Sequence of chain 1.B:
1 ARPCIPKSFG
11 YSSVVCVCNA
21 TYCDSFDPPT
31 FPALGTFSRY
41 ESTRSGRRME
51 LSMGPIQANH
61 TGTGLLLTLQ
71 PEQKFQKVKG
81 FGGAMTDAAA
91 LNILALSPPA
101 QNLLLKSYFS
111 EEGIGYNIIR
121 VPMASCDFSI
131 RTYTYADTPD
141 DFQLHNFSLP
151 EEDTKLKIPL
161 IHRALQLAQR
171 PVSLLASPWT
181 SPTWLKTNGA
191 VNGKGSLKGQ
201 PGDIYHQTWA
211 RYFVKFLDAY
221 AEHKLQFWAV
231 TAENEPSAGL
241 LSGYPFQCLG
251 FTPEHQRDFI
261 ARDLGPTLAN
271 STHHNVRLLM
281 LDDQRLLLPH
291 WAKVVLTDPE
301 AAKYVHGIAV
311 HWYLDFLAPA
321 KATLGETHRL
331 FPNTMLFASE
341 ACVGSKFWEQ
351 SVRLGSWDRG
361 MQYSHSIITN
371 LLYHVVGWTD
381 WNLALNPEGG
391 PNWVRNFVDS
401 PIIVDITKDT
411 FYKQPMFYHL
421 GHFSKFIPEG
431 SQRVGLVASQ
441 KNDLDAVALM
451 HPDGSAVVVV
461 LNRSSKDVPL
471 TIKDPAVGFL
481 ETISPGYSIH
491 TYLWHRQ

Binding-site contacts:
Ligand atom C1 contacts residue ASN146 of chain 1.B at 1.4 Å.
Ligand atom O7 contacts residue HIS145 of chain 1.B at 3.7 Å.
Ligand atom C8 contacts residue HIS145 of chain 1.B at 3.5 Å.
Ligand atom N2 contacts residue ASN146 of chain 1.B at 3.1 Å (h-bond).
Ligand atom C7 contacts residue HIS145 of chain 1.B at 3.6 Å.
Ligand atom C3 contacts residue ASN146 of chain 1.B at 3.9 Å.
Ligand atom C6 contacts residue ASN146 of chain 1.B at 4.1 Å.
Ligand atom N2 contacts residue HIS145 of chain 1.B at 4.2 Å.
Ligand atom C2 contacts residue ASN146 of chain 1.B at 2.6 Å.
Ligand atom O6 contacts residue ASN146 of chain 1.B at 4.3 Å.
Ligand atom C5 contacts residue ASN146 of chain 1.B at 3.6 Å.
Ligand atom C4 contacts residue ASN146 of chain 1.B at 4.0 Å.
Ligand atom O5 contacts residue ASN146 of chain 1.B at 2.2 Å (h-bond).
Ligand atom O6 contacts residue THR138 of chain 1.B at 4.4 Å.
Ligand atom C7 contacts residue ASN146 of chain 1.B at 4.3 Å.

This protein binds this small molecule.
Small molecule (SMILES): CC(=O)N[C@@H]1[C@@H](O)[C@H](O)[C@@H](CO)O[C@H]1O